The small molecule below binds the protein below.
Small molecule (SMILES): CC(=O)N[C@@H]1[C@@H](O)[C@H](O)[C@@H](CO)O[C@H]1O

Binding-site contacts:
Ligand atom O7 contacts residue ASN57 of chain 1.B at 3.7 Å.
Ligand atom C6 contacts residue TYR24 of chain 1.B at 3.4 Å (hydrophobic).
Ligand atom C3 contacts residue ASN57 of chain 1.B at 3.9 Å.
Ligand atom C7 contacts residue THR25 of chain 1.B at 4.4 Å.
Ligand atom O7 contacts residue THR25 of chain 1.B at 3.9 Å.
Ligand atom C8 contacts residue ASN26 of chain 1.B at 4.5 Å.
Ligand atom C8 contacts residue ASN57 of chain 1.B at 3.2 Å.
Ligand atom C1 contacts residue ASN57 of chain 1.B at 1.5 Å.
Ligand atom C4 contacts residue ASN57 of chain 1.B at 4.2 Å.
Ligand atom O5 contacts residue TYR24 of chain 1.B at 3.2 Å.
Ligand atom O6 contacts residue TYR24 of chain 1.B at 3.4 Å.
Ligand atom C1 contacts residue TYR24 of chain 1.B at 3.6 Å (hydrophobic).
Ligand atom O5 contacts residue ASN57 of chain 1.B at 2.4 Å (h-bond).
Ligand atom C7 contacts residue TYR24 of chain 1.B at 4.2 Å (hydrophobic).
Ligand atom C2 contacts residue ASN57 of chain 1.B at 2.5 Å.
Ligand atom C7 contacts residue ASN57 of chain 1.B at 2.8 Å.
Ligand atom C5 contacts residue TYR24 of chain 1.B at 3.5 Å (hydrophobic).
Ligand atom C8 contacts residue THR25 of chain 1.B at 4.2 Å.
Ligand atom O7 contacts residue TYR24 of chain 1.B at 3.2 Å.
Ligand atom C5 contacts residue ASN57 of chain 1.B at 3.7 Å.
Ligand atom N2 contacts residue ASN57 of chain 1.B at 2.2 Å (h-bond).

Sequence of chain 1.B:
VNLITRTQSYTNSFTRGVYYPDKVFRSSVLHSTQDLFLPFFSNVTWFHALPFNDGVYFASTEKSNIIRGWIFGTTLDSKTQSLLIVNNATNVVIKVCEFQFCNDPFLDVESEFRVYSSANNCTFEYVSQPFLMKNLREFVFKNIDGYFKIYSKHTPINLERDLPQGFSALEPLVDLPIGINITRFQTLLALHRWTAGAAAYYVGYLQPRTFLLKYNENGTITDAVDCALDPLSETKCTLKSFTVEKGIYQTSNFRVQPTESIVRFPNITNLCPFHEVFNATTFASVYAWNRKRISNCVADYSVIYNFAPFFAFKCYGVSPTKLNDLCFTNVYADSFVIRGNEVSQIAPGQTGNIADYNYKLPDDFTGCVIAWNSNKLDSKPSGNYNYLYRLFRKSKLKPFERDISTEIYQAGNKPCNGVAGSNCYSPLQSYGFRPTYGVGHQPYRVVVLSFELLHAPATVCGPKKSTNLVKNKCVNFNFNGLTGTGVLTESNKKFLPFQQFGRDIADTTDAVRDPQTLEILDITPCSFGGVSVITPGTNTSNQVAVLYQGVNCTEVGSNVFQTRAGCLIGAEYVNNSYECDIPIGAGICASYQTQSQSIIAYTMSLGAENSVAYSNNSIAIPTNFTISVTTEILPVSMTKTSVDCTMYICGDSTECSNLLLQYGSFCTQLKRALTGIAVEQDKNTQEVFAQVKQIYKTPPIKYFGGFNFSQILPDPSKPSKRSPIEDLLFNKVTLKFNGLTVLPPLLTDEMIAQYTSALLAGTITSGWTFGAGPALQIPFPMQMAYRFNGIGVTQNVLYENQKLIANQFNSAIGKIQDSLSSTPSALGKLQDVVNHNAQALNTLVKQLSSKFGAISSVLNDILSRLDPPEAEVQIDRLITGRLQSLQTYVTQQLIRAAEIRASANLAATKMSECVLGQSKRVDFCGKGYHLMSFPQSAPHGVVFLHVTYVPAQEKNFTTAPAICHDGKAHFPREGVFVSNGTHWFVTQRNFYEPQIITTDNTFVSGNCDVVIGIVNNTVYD